Binding-site contacts:
Ligand atom C8 contacts residue ASN125 of chain 1.D at 4.4 Å.
Ligand atom C3 contacts residue ASN125 of chain 1.D at 3.8 Å.
Ligand atom O5 contacts residue ILE128 of chain 1.D at 4.4 Å.
Ligand atom C7 contacts residue THR127 of chain 1.D at 3.7 Å.
Ligand atom C7 contacts residue ASN125 of chain 1.D at 3.2 Å.
Ligand atom C2 contacts residue THR127 of chain 1.D at 4.3 Å.
Ligand atom C1 contacts residue THR127 of chain 1.D at 4.2 Å.
Ligand atom N2 contacts residue THR127 of chain 1.D at 3.3 Å (h-bond).
Ligand atom C2 contacts residue ASN125 of chain 1.D at 2.4 Å.
Ligand atom C8 contacts residue THR127 of chain 1.D at 3.3 Å.
Ligand atom O5 contacts residue ASN125 of chain 1.D at 2.4 Å (h-bond).
Ligand atom C5 contacts residue ASN125 of chain 1.D at 3.7 Å.
Ligand atom C1 contacts residue ASN125 of chain 1.D at 1.4 Å.
Ligand atom O6 contacts residue ILE128 of chain 1.D at 4.0 Å.
Ligand atom N2 contacts residue ASN125 of chain 1.D at 2.9 Å (h-bond).
Ligand atom O7 contacts residue ASN125 of chain 1.D at 3.1 Å (h-bond).
Ligand atom C4 contacts residue ASN125 of chain 1.D at 4.2 Å.

Sequence of chain 1.D:
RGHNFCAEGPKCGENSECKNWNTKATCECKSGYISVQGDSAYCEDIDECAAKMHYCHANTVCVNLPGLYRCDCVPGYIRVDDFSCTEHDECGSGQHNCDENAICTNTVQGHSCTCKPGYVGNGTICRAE

A protein and the small-molecule ligand that binds it are described below.
Small molecule (SMILES): CC(=O)N[C@@H]1[C@@H](O)[C@H](O)[C@@H](CO)O[C@H]1O